Binding-site contacts:
Ligand atom C1 contacts residue ASN344 of chain 1.C at 1.4 Å.
Ligand atom C1 contacts residue TYR429 of chain 1.A at 4.2 Å (hydrophobic).
Ligand atom O5 contacts residue ASN344 of chain 1.C at 2.4 Å (h-bond).
Ligand atom C2 contacts residue ASN344 of chain 1.C at 2.5 Å.
Ligand atom C7 contacts residue TYR462 of chain 1.A at 4.2 Å (hydrophobic).
Ligand atom C3 contacts residue ASN344 of chain 1.C at 3.8 Å.
Ligand atom C5 contacts residue ASN344 of chain 1.C at 3.7 Å.
Ligand atom C2 contacts residue TYR429 of chain 1.A at 4.3 Å (hydrophobic).
Ligand atom C7 contacts residue TYR429 of chain 1.A at 4.2 Å (hydrophobic).
Ligand atom N2 contacts residue ASN344 of chain 1.C at 2.9 Å (h-bond).
Ligand atom O7 contacts residue ASN344 of chain 1.C at 3.7 Å.
Ligand atom C8 contacts residue TYR462 of chain 1.A at 3.6 Å (hydrophobic).
Ligand atom C8 contacts residue TYR429 of chain 1.A at 3.9 Å (hydrophobic).
Ligand atom N2 contacts residue TYR429 of chain 1.A at 3.4 Å (h-bond).
Ligand atom C4 contacts residue ASN344 of chain 1.C at 4.2 Å.
Ligand atom C7 contacts residue ASN344 of chain 1.C at 3.5 Å.
Ligand atom N2 contacts residue TYR462 of chain 1.A at 4.4 Å.

Sequence of chain 1.C:
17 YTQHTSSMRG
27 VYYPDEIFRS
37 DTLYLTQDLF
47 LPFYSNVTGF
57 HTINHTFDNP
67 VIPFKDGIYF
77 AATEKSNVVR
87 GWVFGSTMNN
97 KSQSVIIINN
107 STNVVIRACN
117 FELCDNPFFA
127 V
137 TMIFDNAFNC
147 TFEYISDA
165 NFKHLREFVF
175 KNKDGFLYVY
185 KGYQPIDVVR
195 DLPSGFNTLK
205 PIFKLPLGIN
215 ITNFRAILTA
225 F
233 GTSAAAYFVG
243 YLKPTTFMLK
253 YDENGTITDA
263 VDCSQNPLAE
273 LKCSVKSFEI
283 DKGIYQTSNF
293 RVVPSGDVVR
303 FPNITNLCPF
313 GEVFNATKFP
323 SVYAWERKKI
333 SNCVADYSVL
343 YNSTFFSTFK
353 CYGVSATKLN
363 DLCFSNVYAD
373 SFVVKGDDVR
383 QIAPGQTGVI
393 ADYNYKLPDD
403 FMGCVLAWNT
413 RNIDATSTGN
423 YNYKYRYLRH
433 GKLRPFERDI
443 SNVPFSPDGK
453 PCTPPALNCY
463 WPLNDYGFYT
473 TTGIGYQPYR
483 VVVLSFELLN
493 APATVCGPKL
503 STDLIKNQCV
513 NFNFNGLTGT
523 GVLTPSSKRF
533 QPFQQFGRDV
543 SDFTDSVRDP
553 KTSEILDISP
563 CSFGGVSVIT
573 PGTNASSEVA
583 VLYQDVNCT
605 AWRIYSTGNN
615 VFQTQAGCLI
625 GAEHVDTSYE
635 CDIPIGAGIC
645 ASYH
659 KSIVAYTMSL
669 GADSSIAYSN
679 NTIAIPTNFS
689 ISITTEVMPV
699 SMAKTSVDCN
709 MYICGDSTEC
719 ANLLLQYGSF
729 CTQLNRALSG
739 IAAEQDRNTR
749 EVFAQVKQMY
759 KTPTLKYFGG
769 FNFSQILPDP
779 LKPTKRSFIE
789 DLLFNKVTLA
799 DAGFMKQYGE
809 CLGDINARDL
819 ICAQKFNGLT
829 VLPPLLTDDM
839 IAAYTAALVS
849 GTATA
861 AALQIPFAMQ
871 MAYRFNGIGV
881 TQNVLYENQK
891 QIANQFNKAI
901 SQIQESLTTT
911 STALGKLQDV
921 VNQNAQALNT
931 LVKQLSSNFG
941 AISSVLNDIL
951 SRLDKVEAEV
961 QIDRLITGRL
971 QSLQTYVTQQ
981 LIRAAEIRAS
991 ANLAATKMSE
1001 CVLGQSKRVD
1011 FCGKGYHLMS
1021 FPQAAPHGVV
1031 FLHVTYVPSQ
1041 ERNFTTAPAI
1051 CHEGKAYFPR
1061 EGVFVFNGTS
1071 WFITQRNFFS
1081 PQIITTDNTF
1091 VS

Sequence of chain 1.A:
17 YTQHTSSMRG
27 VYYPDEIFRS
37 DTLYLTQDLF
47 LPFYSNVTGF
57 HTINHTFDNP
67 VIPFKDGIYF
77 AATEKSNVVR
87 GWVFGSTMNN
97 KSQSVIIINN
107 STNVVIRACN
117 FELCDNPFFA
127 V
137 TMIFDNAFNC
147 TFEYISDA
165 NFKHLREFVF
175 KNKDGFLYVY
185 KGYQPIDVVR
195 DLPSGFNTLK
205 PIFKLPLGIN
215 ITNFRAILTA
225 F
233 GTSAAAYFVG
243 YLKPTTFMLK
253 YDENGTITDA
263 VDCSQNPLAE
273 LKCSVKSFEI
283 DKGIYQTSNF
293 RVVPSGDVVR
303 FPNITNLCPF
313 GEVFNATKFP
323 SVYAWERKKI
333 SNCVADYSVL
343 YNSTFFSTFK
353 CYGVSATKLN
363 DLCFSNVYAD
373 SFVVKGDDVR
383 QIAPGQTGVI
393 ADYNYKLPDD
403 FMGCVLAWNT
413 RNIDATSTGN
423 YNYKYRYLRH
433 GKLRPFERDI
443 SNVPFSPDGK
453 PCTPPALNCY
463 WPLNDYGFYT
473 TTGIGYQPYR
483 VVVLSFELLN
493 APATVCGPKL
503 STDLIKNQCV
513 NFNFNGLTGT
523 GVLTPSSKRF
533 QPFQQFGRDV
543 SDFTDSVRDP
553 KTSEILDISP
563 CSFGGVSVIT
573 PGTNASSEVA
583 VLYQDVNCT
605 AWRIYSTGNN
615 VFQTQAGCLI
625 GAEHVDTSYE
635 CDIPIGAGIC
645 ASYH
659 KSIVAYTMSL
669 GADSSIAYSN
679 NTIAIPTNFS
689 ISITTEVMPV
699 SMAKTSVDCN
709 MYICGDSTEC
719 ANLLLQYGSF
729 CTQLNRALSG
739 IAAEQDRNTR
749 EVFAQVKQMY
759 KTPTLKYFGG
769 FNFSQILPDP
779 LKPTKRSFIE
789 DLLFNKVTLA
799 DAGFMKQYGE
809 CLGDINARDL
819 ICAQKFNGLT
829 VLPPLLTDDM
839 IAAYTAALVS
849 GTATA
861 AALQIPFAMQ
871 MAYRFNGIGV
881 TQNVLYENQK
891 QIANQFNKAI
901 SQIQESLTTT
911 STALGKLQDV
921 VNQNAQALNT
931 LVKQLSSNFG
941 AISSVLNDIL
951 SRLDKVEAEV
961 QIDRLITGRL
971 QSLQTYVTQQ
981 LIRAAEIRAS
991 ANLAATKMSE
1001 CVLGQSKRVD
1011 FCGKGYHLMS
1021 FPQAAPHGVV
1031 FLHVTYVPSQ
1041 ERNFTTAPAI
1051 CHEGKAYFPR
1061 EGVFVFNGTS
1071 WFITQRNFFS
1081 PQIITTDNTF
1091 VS

The protein below binds the small molecule below.
Small molecule (SMILES): CC(=O)N[C@@H]1[C@@H](O)[C@H](O)[C@@H](CO)O[C@H]1O